A protein and the small-molecule ligand that binds it are described below.
Small molecule (SMILES): CC(=O)N[C@@H]1[C@@H](O)[C@H](O)[C@@H](CO)O[C@H]1O

Sequence of chain 1.B:
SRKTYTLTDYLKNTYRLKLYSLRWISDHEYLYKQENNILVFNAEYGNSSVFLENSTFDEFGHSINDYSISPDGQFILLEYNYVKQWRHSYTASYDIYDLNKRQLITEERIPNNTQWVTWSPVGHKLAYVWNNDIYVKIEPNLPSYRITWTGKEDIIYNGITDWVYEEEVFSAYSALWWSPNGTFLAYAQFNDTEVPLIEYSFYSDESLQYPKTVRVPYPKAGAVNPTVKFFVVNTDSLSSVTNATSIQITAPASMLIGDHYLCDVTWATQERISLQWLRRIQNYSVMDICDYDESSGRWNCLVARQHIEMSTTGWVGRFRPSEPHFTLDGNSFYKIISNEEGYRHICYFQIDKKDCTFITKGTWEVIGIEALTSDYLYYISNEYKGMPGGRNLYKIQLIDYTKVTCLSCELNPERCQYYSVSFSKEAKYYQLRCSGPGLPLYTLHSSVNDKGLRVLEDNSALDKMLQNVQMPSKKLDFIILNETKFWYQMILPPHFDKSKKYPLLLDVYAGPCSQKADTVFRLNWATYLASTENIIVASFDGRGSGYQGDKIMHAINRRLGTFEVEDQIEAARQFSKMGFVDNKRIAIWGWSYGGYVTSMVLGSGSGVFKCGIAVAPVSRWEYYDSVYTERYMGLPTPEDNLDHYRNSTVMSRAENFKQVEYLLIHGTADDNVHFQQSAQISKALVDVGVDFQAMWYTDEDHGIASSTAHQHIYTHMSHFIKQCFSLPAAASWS

Binding-site contacts:
Ligand atom C8 contacts residue ASN243 of chain 1.B at 4.4 Å.
Ligand atom O7 contacts residue ASN243 of chain 1.B at 3.9 Å.
Ligand atom C7 contacts residue ASN243 of chain 1.B at 3.6 Å.
Ligand atom C2 contacts residue ASN243 of chain 1.B at 2.5 Å.
Ligand atom C6 contacts residue TRP149 of chain 1.B at 3.8 Å (hydrophobic).
Ligand atom C4 contacts residue ASN243 of chain 1.B at 4.2 Å.
Ligand atom C1 contacts residue TRP149 of chain 1.B at 3.7 Å (hydrophobic).
Ligand atom C1 contacts residue ASN243 of chain 1.B at 1.4 Å.
Ligand atom O5 contacts residue TRP149 of chain 1.B at 3.8 Å.
Ligand atom C5 contacts residue ASN243 of chain 1.B at 3.7 Å.
Ligand atom C8 contacts residue VAL241 of chain 1.B at 3.7 Å (hydrophobic).
Ligand atom O5 contacts residue ASN243 of chain 1.B at 2.4 Å (h-bond).
Ligand atom N2 contacts residue ASN243 of chain 1.B at 2.9 Å (h-bond).
Ligand atom C5 contacts residue TRP149 of chain 1.B at 3.6 Å (hydrophobic).
Ligand atom C3 contacts residue ASN243 of chain 1.B at 3.8 Å.